Sequence of chain 1.E:
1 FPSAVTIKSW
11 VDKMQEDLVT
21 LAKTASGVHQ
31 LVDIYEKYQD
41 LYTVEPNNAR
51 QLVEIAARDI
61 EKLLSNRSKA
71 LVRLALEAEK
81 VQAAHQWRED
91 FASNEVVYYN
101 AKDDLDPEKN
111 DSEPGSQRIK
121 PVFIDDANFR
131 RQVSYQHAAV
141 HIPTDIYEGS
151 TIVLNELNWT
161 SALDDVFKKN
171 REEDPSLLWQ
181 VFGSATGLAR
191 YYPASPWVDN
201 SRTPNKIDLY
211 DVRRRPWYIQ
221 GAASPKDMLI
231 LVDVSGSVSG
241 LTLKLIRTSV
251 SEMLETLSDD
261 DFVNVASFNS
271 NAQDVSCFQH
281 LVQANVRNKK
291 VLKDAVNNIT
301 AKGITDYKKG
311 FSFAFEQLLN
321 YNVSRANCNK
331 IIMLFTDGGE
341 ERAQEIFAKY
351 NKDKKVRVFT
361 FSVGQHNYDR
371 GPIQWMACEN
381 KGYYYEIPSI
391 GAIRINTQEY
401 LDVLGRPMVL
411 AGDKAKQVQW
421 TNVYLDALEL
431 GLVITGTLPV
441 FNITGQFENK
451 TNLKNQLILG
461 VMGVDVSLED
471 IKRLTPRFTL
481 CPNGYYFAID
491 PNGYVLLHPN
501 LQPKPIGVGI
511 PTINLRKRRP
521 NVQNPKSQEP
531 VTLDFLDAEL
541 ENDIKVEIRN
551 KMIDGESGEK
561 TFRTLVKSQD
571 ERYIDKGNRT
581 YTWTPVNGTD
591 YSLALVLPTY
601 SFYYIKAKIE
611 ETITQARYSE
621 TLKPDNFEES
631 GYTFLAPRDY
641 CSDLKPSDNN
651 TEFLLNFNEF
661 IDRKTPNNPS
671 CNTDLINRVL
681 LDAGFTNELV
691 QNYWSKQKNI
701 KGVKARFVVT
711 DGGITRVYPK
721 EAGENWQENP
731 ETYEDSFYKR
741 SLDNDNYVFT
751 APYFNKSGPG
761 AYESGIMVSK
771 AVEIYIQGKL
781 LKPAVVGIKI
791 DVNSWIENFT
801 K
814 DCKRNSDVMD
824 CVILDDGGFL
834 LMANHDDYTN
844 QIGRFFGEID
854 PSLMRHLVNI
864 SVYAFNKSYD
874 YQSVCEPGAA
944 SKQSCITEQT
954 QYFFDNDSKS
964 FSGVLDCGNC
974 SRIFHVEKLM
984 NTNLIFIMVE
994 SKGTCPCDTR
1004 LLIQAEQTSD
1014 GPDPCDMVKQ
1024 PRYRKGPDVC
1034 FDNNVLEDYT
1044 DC

Binding-site contacts:
Ligand atom C3 contacts residue ASN869 of chain 1.E at 3.9 Å.
Ligand atom C7 contacts residue ASN869 of chain 1.E at 3.0 Å.
Ligand atom C1 contacts residue PHE956 of chain 1.E at 4.5 Å (hydrophobic).
Ligand atom C2 contacts residue ASN869 of chain 1.E at 2.6 Å.
Ligand atom C8 contacts residue ASN869 of chain 1.E at 4.1 Å.
Ligand atom C6 contacts residue ALA867 of chain 1.E at 4.3 Å (hydrophobic).
Ligand atom O5 contacts residue PHE868 of chain 1.E at 4.0 Å.
Ligand atom C1 contacts residue PHE868 of chain 1.E at 4.3 Å (hydrophobic).
Ligand atom C6 contacts residue PHE956 of chain 1.E at 3.8 Å (hydrophobic).
Ligand atom C4 contacts residue ASN869 of chain 1.E at 4.3 Å.
Ligand atom C5 contacts residue ASN869 of chain 1.E at 3.6 Å.
Ligand atom O5 contacts residue ASN869 of chain 1.E at 2.3 Å (h-bond).
Ligand atom O7 contacts residue ASN869 of chain 1.E at 2.8 Å (h-bond).
Ligand atom N2 contacts residue ASN869 of chain 1.E at 3.0 Å (h-bond).
Ligand atom O5 contacts residue PHE956 of chain 1.E at 3.6 Å.
Ligand atom O6 contacts residue PHE956 of chain 1.E at 3.7 Å.
Ligand atom O6 contacts residue ASP958 of chain 1.E at 4.1 Å.
Ligand atom C5 contacts residue PHE956 of chain 1.E at 4.2 Å (hydrophobic).
Ligand atom C1 contacts residue ASN869 of chain 1.E at 1.5 Å.

This small molecule binds to this protein.
Small molecule (SMILES): CC(=O)N[C@H]1CO[C@H](CO)[C@H]2O[C@@]3(O[C@@H]21)O[C@H](CO)[C@@H](O)[C@H](O)[C@H]3NC(C)=O